A protein and the small-molecule ligand that binds it are described below.
Small molecule (SMILES): C[Se]c1cn([C@H]2C[C@H](O[P](=O)(O)OC[C@H]3O[C@@H](n4cnc5c(=O)nc(N)[nH]c54)C[C@@H]3O[P](=O)(O)OC[C@H]3O[C@@H](n4cc([Se]C)c(=O)[nH]c4=O)C[C@@H]3O[P](=O)(O)OC[C@H]3O[C@@H](n4ccc(N)nc4=O)C[C@@H]3O[P](=O)(O)OC[C@H]3O[C@@H](n4cnc5c(=O)nc(N)[nH]c54)C[C@@H]3O)[C@@H](CO[P](=O)(O)O[C@H]3C[C@H](n4cnc5c(N)ncnc54)O[C@@H]3CO)O2)c(=O)[nH]c1=O

Binding-site contacts:
Ligand atom OP2 contacts residue LYS84 of chain 1.C at 3.4 Å.
Ligand atom N3 contacts residue ASN52 of chain 1.C at 3.1 Å (h-bond).
Ligand atom O5' contacts residue ASN52 of chain 1.C at 3.1 Å (h-bond).
Ligand atom O6 contacts residue C2 of chain 1.A at 2.9 Å (h-bond).
Ligand atom OP1 contacts residue SER93 of chain 1.C at 2.7 Å (h-bond).
Ligand atom N1 contacts residue C5 of chain 1.A at 2.8 Å (h-bond).
Ligand atom N2 contacts residue C2 of chain 1.A at 2.8 Å (h-bond).
Ligand atom O4' contacts residue ASN23 of chain 1.C at 3.1 Å (h-bond).
Ligand atom N3 contacts residue G3 of chain 1.A at 2.8 Å (h-bond).
Ligand atom N3 contacts residue ASN51 of chain 1.C at 3.4 Å (h-bond).
Ligand atom C4 contacts residue G3 of chain 1.A at 3.3 Å.
Ligand atom OP2 contacts residue THR94 of chain 1.C at 2.7 Å (h-bond).
Ligand atom O2 contacts residue G3 of chain 1.A at 2.8 Å (h-bond).
Ligand atom O4' contacts residue ASN52 of chain 1.C at 3.0 Å (h-bond).
Ligand atom OP1 contacts residue LYS84 of chain 1.C at 3.4 Å.
Ligand atom N3 contacts residue A6 of chain 1.A at 2.8 Å (h-bond).
Ligand atom N2 contacts residue C5 of chain 1.A at 2.9 Å (h-bond).
Ligand atom O3' contacts residue THR50 of chain 1.C at 3.3 Å.
Ligand atom N4 contacts residue G3 of chain 1.A at 2.9 Å (h-bond).
Ligand atom N3 contacts residue G3 of chain 1.A at 3.4 Å (h-bond).
Ligand atom C2 contacts residue A6 of chain 1.A at 3.3 Å.
Ligand atom O4 contacts residue A4 of chain 1.A at 3.0 Å (h-bond).
Ligand atom N1 contacts residue C2 of chain 1.A at 2.9 Å (h-bond).
Ligand atom N2 contacts residue ASN52 of chain 1.C at 3.3 Å (h-bond).
Ligand atom OP1 contacts residue TRP85 of chain 1.C at 2.8 Å (h-bond).
Ligand atom OP1 contacts residue THR50 of chain 1.C at 2.7 Å (h-bond).
Ligand atom N2 contacts residue G3 of chain 1.A at 3.3 Å (h-bond).
Ligand atom O3' contacts residue LYS84 of chain 1.C at 3.4 Å.
Ligand atom C6 contacts residue A6 of chain 1.A at 3.4 Å.
Ligand atom C2 contacts residue G3 of chain 1.A at 3.2 Å.
Ligand atom O6 contacts residue C5 of chain 1.A at 2.8 Å (h-bond).
Ligand atom O2 contacts residue ASN23 of chain 1.C at 2.9 Å (h-bond).
Ligand atom N3 contacts residue A4 of chain 1.A at 3.5 Å.
Ligand atom N3 contacts residue A4 of chain 1.A at 2.8 Å (h-bond).
Ligand atom O2 contacts residue GLN80 of chain 1.C at 3.5 Å (h-bond).
Ligand atom N1 contacts residue A6 of chain 1.A at 3.4 Å (h-bond).
Ligand atom C4' contacts residue ASN52 of chain 1.C at 3.3 Å.
Ligand atom O4 contacts residue A6 of chain 1.A at 3.0 Å (h-bond).
Ligand atom C1' contacts residue ASN51 of chain 1.C at 3.5 Å.
Ligand atom O4' contacts residue ASN51 of chain 1.C at 3.4 Å (h-bond).

Sequence of chain 1.C:
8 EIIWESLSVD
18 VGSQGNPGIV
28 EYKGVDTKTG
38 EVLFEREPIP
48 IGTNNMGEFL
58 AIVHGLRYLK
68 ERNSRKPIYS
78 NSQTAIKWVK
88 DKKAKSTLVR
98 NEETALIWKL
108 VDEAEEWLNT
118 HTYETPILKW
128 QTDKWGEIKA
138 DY